The protein below binds the small molecule below.
Small molecule (SMILES): CCC(=O)N(c1ccc(C(C)C)nc1)[C@@H](C(=O)Nc1c(C)cccc1CC)c1cccnc1

Sequence of chain 1.A:
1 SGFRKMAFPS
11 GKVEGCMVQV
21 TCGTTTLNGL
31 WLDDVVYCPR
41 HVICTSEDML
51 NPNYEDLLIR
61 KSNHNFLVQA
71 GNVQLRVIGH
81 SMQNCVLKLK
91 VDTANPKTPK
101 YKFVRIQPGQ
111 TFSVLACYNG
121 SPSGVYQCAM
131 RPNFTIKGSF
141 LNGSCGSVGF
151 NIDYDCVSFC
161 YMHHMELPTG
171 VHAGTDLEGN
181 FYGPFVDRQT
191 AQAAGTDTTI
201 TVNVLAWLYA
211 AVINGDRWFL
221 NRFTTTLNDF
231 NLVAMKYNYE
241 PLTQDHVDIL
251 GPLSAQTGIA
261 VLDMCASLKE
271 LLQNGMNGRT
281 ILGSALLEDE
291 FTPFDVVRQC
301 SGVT

Binding-site contacts:
Ligand atom C17 contacts residue PHE140 of chain 1.A at 3.4 Å (hydrophobic).
Ligand atom C6 contacts residue GLU166 of chain 1.A at 3.6 Å.
Ligand atom C1 contacts residue CYS145 of chain 1.A at 2.5 Å (hydrophobic).
Ligand atom O contacts residue GLY143 of chain 1.A at 3.0 Å (h-bond).
Ligand atom N contacts residue CYS145 of chain 1.A at 3.6 Å.
Ligand atom O contacts residue ASN142 of chain 1.A at 3.1 Å.
Ligand atom C15 contacts residue HIS163 of chain 1.A at 3.5 Å.
Ligand atom N2 contacts residue SER144 of chain 1.A at 3.6 Å.
Ligand atom C16 contacts residue PHE140 of chain 1.A at 3.1 Å (hydrophobic).
Ligand atom C8 contacts residue GLN189 of chain 1.A at 3.4 Å.
Ligand atom C16 contacts residue SER144 of chain 1.A at 3.8 Å.
Ligand atom C10 contacts residue GLU166 of chain 1.A at 3.2 Å.
Ligand atom C3 contacts residue ASN142 of chain 1.A at 3.7 Å.
Ligand atom O1 contacts residue GLU166 of chain 1.A at 2.9 Å (salt-bridge).
Ligand atom C5 contacts residue GLU166 of chain 1.A at 3.6 Å.
Ligand atom C9 contacts residue GLU166 of chain 1.A at 3.5 Å.
Ligand atom O1 contacts residue MET165 of chain 1.A at 3.5 Å.
Ligand atom C25 contacts residue MET49 of chain 1.A at 3.5 Å (hydrophobic).
Ligand atom C contacts residue CYS145 of chain 1.A at 1.8 Å (hydrophobic).
Ligand atom C17 contacts residue ASN142 of chain 1.A at 3.7 Å.
Ligand atom N3 contacts residue MET165 of chain 1.A at 3.7 Å.
Ligand atom C20 contacts residue HIS164 of chain 1.A at 3.2 Å.
Ligand atom C16 contacts residue HIS163 of chain 1.A at 3.7 Å.
Ligand atom C22 contacts residue MET49 of chain 1.A at 3.1 Å (hydrophobic).
Ligand atom C2 contacts residue CYS145 of chain 1.A at 3.0 Å (hydrophobic).
Ligand atom N2 contacts residue HIS163 of chain 1.A at 2.8 Å (h-bond).
Ligand atom C12 contacts residue GLU166 of chain 1.A at 3.4 Å.
Ligand atom C20 contacts residue HIS41 of chain 1.A at 3.6 Å.
Ligand atom C25 contacts residue HIS41 of chain 1.A at 3.6 Å.
Ligand atom N3 contacts residue HIS164 of chain 1.A at 3.5 Å (h-bond).
Ligand atom C18 contacts residue ASN142 of chain 1.A at 3.4 Å.
Ligand atom O contacts residue CYS145 of chain 1.A at 3.6 Å (h-bond).
Ligand atom C contacts residue GLY143 of chain 1.A at 3.8 Å.
Ligand atom C17 contacts residue LEU141 of chain 1.A at 3.4 Å (hydrophobic).
Ligand atom C26 contacts residue GLN189 of chain 1.A at 3.7 Å.
Ligand atom N3 contacts residue HIS41 of chain 1.A at 3.4 Å.
Ligand atom C13 contacts residue GLU166 of chain 1.A at 3.5 Å.
Ligand atom C16 contacts residue LEU141 of chain 1.A at 3.5 Å (hydrophobic).
Ligand atom C11 contacts residue GLU166 of chain 1.A at 3.1 Å.
Ligand atom C1 contacts residue HIS41 of chain 1.A at 3.7 Å.

Sequence of chain 2.A:
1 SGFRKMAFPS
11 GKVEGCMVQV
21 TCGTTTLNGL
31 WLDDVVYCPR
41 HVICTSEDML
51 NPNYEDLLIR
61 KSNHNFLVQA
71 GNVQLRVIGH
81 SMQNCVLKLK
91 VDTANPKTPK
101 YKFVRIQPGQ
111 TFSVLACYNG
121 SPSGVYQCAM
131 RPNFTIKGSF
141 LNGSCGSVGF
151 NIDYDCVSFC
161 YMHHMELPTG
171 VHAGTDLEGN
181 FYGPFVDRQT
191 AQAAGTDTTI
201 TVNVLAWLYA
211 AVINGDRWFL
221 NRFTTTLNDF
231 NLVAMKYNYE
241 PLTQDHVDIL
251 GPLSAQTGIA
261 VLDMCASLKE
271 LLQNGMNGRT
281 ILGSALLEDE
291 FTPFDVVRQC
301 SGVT